Binding-site contacts:
Ligand atom CAV contacts residue LEU142 of chain 1.B at 3.9 Å (hydrophobic).
Ligand atom CAI contacts residue LEU49 of chain 1.B at 4.2 Å (hydrophobic).
Ligand atom CAC contacts residue THR151 of chain 1.B at 4.3 Å.
Ligand atom CAK contacts residue LYS47 of chain 1.B at 4.1 Å.
Ligand atom CAF contacts residue THR151 of chain 1.B at 3.9 Å.
Ligand atom OAB contacts residue LEU142 of chain 1.B at 3.7 Å.
Ligand atom CAL contacts residue LYS47 of chain 1.B at 3.5 Å.
Ligand atom CAS contacts residue LEU142 of chain 1.B at 3.6 Å (hydrophobic).
Ligand atom OAO contacts residue LYS47 of chain 1.B at 2.7 Å.
Ligand atom CAV contacts residue THR151 of chain 1.B at 3.7 Å.
Ligand atom CAU contacts residue THR151 of chain 1.B at 3.5 Å.
Ligand atom CAA contacts residue THR151 of chain 1.B at 4.1 Å.
Ligand atom IAN contacts residue THR138 of chain 1.B at 4.2 Å.
Ligand atom IAP contacts residue LYS47 of chain 1.B at 4.3 Å.
Ligand atom CAV contacts residue ALA140 of chain 1.B at 3.9 Å (hydrophobic).
Ligand atom CAV contacts residue SER149 of chain 1.B at 3.3 Å.
Ligand atom OAM contacts residue THR151 of chain 1.B at 2.9 Å.
Ligand atom IAP contacts residue LEU49 of chain 1.B at 4.5 Å.
Ligand atom CAK contacts residue LEU49 of chain 1.B at 4.2 Å (hydrophobic).
Ligand atom IAN contacts residue VAL153 of chain 1.B at 4.2 Å.
Ligand atom CAU contacts residue ALA141 of chain 1.B at 4.1 Å (hydrophobic).
Ligand atom OAM contacts residue ALA140 of chain 1.B at 4.1 Å.
Ligand atom CAH contacts residue ALA140 of chain 1.B at 4.1 Å (hydrophobic).
Ligand atom CAV contacts residue THR150 of chain 1.B at 3.6 Å.
Ligand atom CAG contacts residue ALA140 of chain 1.B at 4.4 Å (hydrophobic).
Ligand atom CAE contacts residue LEU142 of chain 1.B at 3.9 Å (hydrophobic).
Ligand atom CAU contacts residue LEU142 of chain 1.B at 4.2 Å (hydrophobic).
Ligand atom CAU contacts residue ALA140 of chain 1.B at 3.7 Å (hydrophobic).
Ligand atom CAU contacts residue SER149 of chain 1.B at 4.5 Å.
Ligand atom CAV contacts residue ALA141 of chain 1.B at 4.2 Å (hydrophobic).
Ligand atom CAA contacts residue LEU142 of chain 1.B at 4.3 Å (hydrophobic).
Ligand atom CAF contacts residue ALA140 of chain 1.B at 4.4 Å (hydrophobic).
Ligand atom CAJ contacts residue LYS47 of chain 1.B at 4.3 Å.

Sequence of chain 1.B:
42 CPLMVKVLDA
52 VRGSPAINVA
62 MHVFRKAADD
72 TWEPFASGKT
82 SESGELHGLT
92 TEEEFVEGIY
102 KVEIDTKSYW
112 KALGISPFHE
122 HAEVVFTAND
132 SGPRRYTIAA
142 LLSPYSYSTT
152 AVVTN

A protein and the small-molecule ligand that binds it are described below.
Small molecule (SMILES): CCc1oc2ccccc2c1C(=O)c1cc(I)c(O)c(I)c1